Binding-site contacts:
Ligand atom C21 contacts residue ASP404 of chain 1.B at 3.3 Å.
Ligand atom C10 contacts residue GLU465 of chain 1.B at 3.7 Å.
Ligand atom O14 contacts residue SER407 of chain 1.B at 1.7 Å (h-bond).
Ligand atom C05 contacts residue TYR406 of chain 1.B at 3.7 Å (hydrophobic).
Ligand atom O15 contacts residue TYR406 of chain 1.B at 3.8 Å.
Ligand atom O23 contacts residue GLN572 of chain 1.B at 3.6 Å.
Ligand atom C36 contacts residue THR445 of chain 1.B at 3.9 Å.
Ligand atom C16 contacts residue GLN572 of chain 1.B at 3.9 Å.
Ligand atom O26 contacts residue TYR406 of chain 1.B at 3.2 Å.
Ligand atom C08 contacts residue TYR406 of chain 1.B at 3.8 Å (hydrophobic).
Ligand atom O22 contacts residue ASP404 of chain 1.B at 2.0 Å (salt-bridge).
Ligand atom O25 contacts residue GLU465 of chain 1.B at 2.2 Å (salt-bridge).
Ligand atom P12 contacts residue SER407 of chain 1.B at 3.1 Å.
Ligand atom C18 contacts residue GLN572 of chain 1.B at 3.9 Å.
Ligand atom P12 contacts residue TYR406 of chain 1.B at 3.9 Å.
Ligand atom C32 contacts residue THR445 of chain 1.B at 3.6 Å.
Ligand atom C18 contacts residue ILE568 of chain 1.B at 3.9 Å (hydrophobic).
Ligand atom O22 contacts residue SER405 of chain 1.B at 3.7 Å.
Ligand atom C17 contacts residue GLU465 of chain 1.B at 3.1 Å.
Ligand atom O24 contacts residue ASP404 of chain 1.B at 3.6 Å.
Ligand atom O06 contacts residue TYR406 of chain 1.B at 2.6 Å.
Ligand atom O26 contacts residue GLU465 of chain 1.B at 3.0 Å (salt-bridge).
Ligand atom O11 contacts residue GLU465 of chain 1.B at 3.8 Å.
Ligand atom C17 contacts residue GLN572 of chain 1.B at 3.8 Å.
Ligand atom C08 contacts residue GLU465 of chain 1.B at 3.6 Å.
Ligand atom O15 contacts residue ASP404 of chain 1.B at 3.7 Å.
Ligand atom C10 contacts residue ARG452 of chain 1.B at 3.8 Å.
Ligand atom O13 contacts residue ARG452 of chain 1.B at 2.9 Å (salt-bridge).
Ligand atom O11 contacts residue TYR406 of chain 1.B at 3.5 Å.
Ligand atom O24 contacts residue VAL403 of chain 1.B at 3.8 Å.
Ligand atom C18 contacts residue GLU465 of chain 1.B at 3.1 Å.
Ligand atom O23 contacts residue ILE568 of chain 1.B at 4.0 Å.
Ligand atom O14 contacts residue GLU408 of chain 1.B at 3.9 Å.
Ligand atom O23 contacts residue LEU571 of chain 1.B at 3.6 Å.
Ligand atom C30 contacts residue LEU410 of chain 1.B at 3.7 Å (hydrophobic).
Ligand atom O14 contacts residue SER405 of chain 1.B at 3.7 Å.
Ligand atom O14 contacts residue TYR406 of chain 1.B at 2.8 Å.
Ligand atom O13 contacts residue SER407 of chain 1.B at 3.0 Å.
Ligand atom C09 contacts residue GLU465 of chain 1.B at 4.0 Å.
Ligand atom O11 contacts residue SER407 of chain 1.B at 3.6 Å (h-bond).

Sequence of chain 1.B:
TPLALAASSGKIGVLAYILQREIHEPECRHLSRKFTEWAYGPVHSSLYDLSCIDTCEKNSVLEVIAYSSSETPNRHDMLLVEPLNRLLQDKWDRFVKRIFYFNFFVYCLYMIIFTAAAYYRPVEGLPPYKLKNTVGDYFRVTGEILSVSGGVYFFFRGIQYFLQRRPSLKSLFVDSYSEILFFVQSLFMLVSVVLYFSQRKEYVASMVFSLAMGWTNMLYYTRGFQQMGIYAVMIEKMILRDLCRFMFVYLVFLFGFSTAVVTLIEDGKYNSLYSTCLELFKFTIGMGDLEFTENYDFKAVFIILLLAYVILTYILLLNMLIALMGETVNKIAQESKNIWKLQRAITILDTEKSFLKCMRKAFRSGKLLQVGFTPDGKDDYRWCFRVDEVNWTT

A protein and the small-molecule ligand that binds it are described below.
Small molecule (SMILES): CCCCCCCCCC(=O)O[C@@H](COC(=O)CCCC)COP(=O)(O)OC1[C@@H](O)[C@@H](O)C(O)[C@H](O)[C@H]1O

Sequence of chain 1.D:
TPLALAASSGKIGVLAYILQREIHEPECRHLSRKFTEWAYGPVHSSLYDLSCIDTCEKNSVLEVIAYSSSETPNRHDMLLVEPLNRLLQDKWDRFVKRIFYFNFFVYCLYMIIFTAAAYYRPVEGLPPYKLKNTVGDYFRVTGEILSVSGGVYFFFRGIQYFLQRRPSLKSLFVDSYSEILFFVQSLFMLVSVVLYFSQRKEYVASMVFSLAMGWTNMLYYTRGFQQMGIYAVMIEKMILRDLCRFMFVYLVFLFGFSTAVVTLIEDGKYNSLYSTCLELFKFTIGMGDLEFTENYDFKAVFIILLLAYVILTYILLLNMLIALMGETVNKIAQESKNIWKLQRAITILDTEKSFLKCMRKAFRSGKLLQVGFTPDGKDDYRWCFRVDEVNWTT